Binding-site contacts:
Ligand atom C6 contacts residue THR90 of chain 1.A at 3.9 Å.
Ligand atom C5 contacts residue ASP128 of chain 1.A at 3.9 Å.
Ligand atom C3 contacts residue ASP128 of chain 1.A at 3.9 Å.
Ligand atom O11 contacts residue GLY48 of chain 1.A at 3.4 Å.
Ligand atom O11 contacts residue ASN49 of chain 1.A at 3.1 Å (h-bond).
Ligand atom C9 contacts residue VAL47 of chain 1.A at 3.3 Å (hydrophobic).
Ligand atom C9 contacts residue ALA50 of chain 1.A at 3.7 Å (hydrophobic).
Ligand atom O12 contacts residue SER88 of chain 1.A at 2.8 Å (h-bond).
Ligand atom S1 contacts residue THR90 of chain 1.A at 3.0 Å (h-bond).
Ligand atom C3 contacts residue TYR43 of chain 1.A at 3.5 Å (hydrophobic).
Ligand atom O12 contacts residue ALA86 of chain 1.A at 3.6 Å.
Ligand atom N1 contacts residue LEU25 of chain 1.A at 3.8 Å.
Ligand atom C4 contacts residue SER45 of chain 1.A at 3.9 Å.
Ligand atom C9 contacts residue TRP79 of chain 1.A at 3.9 Å (hydrophobic).
Ligand atom N1 contacts residue TYR43 of chain 1.A at 3.9 Å.
Ligand atom C7 contacts residue VAL47 of chain 1.A at 3.7 Å (hydrophobic).
Ligand atom N2 contacts residue VAL47 of chain 1.A at 3.3 Å.
Ligand atom C3 contacts residue LEU25 of chain 1.A at 3.7 Å (hydrophobic).
Ligand atom N3 contacts residue SER27 of chain 1.A at 2.6 Å (h-bond).
Ligand atom C7 contacts residue SER45 of chain 1.A at 3.1 Å.
Ligand atom C10 contacts residue ALA50 of chain 1.A at 3.9 Å (hydrophobic).
Ligand atom C11 contacts residue ASN49 of chain 1.A at 3.8 Å.
Ligand atom C8 contacts residue TRP79 of chain 1.A at 3.9 Å (hydrophobic).
Ligand atom C8 contacts residue VAL47 of chain 1.A at 4.0 Å (hydrophobic).
Ligand atom C10 contacts residue ASN49 of chain 1.A at 3.4 Å.
Ligand atom N3 contacts residue ASN23 of chain 1.A at 3.1 Å (h-bond).
Ligand atom N3 contacts residue TYR43 of chain 1.A at 2.6 Å (h-bond).
Ligand atom C10 contacts residue TRP79 of chain 1.A at 3.6 Å (hydrophobic).
Ligand atom C11 contacts residue SER88 of chain 1.A at 3.9 Å.
Ligand atom S1 contacts residue TRP79 of chain 1.A at 3.7 Å.
Ligand atom O12 contacts residue TRP79 of chain 1.A at 3.8 Å.
Ligand atom N1 contacts residue ASP128 of chain 1.A at 3.0 Å (salt-bridge).
Ligand atom C6 contacts residue TRP92 of chain 1.A at 3.9 Å (hydrophobic).
Ligand atom N3 contacts residue SER45 of chain 1.A at 3.9 Å.
Ligand atom C6 contacts residue TRP108 of chain 1.A at 3.6 Å (hydrophobic).
Ligand atom C3 contacts residue SER45 of chain 1.A at 3.8 Å.
Ligand atom N2 contacts residue SER45 of chain 1.A at 2.9 Å (h-bond).
Ligand atom C7 contacts residue TRP79 of chain 1.A at 3.7 Å (hydrophobic).
Ligand atom C4 contacts residue VAL47 of chain 1.A at 3.4 Å (hydrophobic).
Ligand atom C3 contacts residue SER27 of chain 1.A at 3.7 Å.

A protein and the small-molecule ligand that binds it are described below.
Small molecule (SMILES): N=C1N[C@H]2[C@H](CS[C@H]2CCCCC(=O)O)N1

Sequence of chain 1.A:
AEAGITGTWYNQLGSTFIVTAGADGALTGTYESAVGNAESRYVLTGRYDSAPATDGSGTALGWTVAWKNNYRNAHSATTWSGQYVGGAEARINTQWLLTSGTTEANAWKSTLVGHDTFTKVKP

Sequence of chain 4.B:
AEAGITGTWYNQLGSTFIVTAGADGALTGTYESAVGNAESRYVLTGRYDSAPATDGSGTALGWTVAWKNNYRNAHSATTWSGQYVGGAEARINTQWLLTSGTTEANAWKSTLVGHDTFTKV